This small molecule binds to this protein.
Small molecule (SMILES): Nc1ccnc(=O)[nH]1

Sequence of chain 2.A:
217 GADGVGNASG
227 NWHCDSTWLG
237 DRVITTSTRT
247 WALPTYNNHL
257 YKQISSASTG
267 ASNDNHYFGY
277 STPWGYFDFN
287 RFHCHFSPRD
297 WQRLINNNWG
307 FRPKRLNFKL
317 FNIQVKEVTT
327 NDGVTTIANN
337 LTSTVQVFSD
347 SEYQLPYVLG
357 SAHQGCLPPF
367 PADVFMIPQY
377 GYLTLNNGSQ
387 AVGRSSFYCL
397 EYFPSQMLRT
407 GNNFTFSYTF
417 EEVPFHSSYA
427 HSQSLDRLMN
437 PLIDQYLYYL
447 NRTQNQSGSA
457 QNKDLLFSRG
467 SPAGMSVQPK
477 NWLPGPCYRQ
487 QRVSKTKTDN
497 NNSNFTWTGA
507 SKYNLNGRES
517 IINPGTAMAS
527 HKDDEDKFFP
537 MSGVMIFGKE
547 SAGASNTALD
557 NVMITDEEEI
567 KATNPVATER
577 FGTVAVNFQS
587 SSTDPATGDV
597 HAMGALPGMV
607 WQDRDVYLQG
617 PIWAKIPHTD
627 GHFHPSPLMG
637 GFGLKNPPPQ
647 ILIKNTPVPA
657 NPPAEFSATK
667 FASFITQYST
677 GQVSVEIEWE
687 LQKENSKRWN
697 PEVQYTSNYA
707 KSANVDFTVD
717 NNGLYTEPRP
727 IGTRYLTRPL

Binding-site contacts:
Ligand atom N1 contacts residue PHE629 of chain 2.H at 4.2 Å.
Ligand atom C2 contacts residue HIS630 of chain 2.A at 3.2 Å.
Ligand atom C2 contacts residue GLY627 of chain 2.H at 4.1 Å.
Ligand atom C2 contacts residue HIS628 of chain 2.H at 3.3 Å.
Ligand atom C5 contacts residue HIS628 of chain 2.H at 3.9 Å.
Ligand atom N1 contacts residue TRP607 of chain 2.A at 4.5 Å.
Ligand atom O2 contacts residue HIS628 of chain 2.H at 3.4 Å (h-bond).
Ligand atom O2 contacts residue GLY627 of chain 2.H at 3.4 Å.
Ligand atom C4 contacts residue HIS630 of chain 2.A at 3.2 Å.
Ligand atom N1 contacts residue HIS628 of chain 2.H at 2.3 Å (h-bond).
Ligand atom N4 contacts residue PRO631 of chain 2.A at 4.4 Å.
Ligand atom C6 contacts residue PHE629 of chain 2.H at 4.0 Å (hydrophobic).
Ligand atom O2 contacts residue ASP626 of chain 2.H at 3.6 Å (salt-bridge).
Ligand atom N4 contacts residue HIS630 of chain 2.A at 3.0 Å.
Ligand atom C6 contacts residue HIS628 of chain 2.H at 2.7 Å.
Ligand atom N1 contacts residue HIS630 of chain 2.A at 4.2 Å.
Ligand atom N4 contacts residue PHE629 of chain 2.A at 4.4 Å.
Ligand atom N3 contacts residue HIS628 of chain 2.H at 4.3 Å.
Ligand atom N3 contacts residue HIS630 of chain 2.A at 2.6 Å (h-bond).
Ligand atom C5 contacts residue HIS630 of chain 2.A at 4.3 Å.
Ligand atom C5 contacts residue PHE629 of chain 2.A at 4.0 Å (hydrophobic).
Ligand atom C4 contacts residue HIS628 of chain 2.H at 4.5 Å.
Ligand atom O2 contacts residue HIS630 of chain 2.A at 3.5 Å.

Sequence of chain 2.H:
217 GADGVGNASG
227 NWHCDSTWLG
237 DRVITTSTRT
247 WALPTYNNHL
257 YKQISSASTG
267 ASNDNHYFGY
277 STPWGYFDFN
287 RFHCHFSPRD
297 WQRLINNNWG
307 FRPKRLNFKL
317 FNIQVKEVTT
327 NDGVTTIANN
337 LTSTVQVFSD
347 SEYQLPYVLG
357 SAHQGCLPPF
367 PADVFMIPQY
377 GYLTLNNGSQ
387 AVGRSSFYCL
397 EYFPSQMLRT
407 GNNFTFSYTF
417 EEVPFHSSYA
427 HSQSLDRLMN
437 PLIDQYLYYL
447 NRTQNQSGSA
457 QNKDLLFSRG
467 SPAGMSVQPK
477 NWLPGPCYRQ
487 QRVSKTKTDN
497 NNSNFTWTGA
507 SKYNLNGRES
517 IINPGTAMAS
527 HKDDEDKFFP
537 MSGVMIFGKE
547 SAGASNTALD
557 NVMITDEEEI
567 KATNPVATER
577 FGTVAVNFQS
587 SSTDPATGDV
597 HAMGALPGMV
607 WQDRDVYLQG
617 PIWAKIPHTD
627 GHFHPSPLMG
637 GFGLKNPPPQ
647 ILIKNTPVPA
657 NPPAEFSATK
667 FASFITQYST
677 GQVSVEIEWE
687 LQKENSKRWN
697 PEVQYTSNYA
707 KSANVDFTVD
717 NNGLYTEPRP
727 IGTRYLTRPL